Binding-site contacts:
Ligand atom C12 contacts residue B721 of chain 2.C at 1.2 Å.
Ligand atom C9 contacts residue B721 of chain 2.C at 1.1 Å.
Ligand atom C15 contacts residue THR110 of chain 2.A at 3.8 Å.
Ligand atom C6 contacts residue B721 of chain 2.C at 0.3 Å.
Ligand atom O4 contacts residue LEU8 of chain 2.A at 3.8 Å.
Ligand atom C10 contacts residue ALA99 of chain 2.A at 3.6 Å (hydrophobic).
Ligand atom C11 contacts residue ALA99 of chain 2.A at 3.8 Å (hydrophobic).
Ligand atom O4 contacts residue B721 of chain 2.C at 2.7 Å.
Ligand atom C17 contacts residue B721 of chain 2.C at 1.0 Å.
Ligand atom O2 contacts residue GLU45 of chain 2.A at 3.5 Å (salt-bridge).
Ligand atom C1 contacts residue B721 of chain 2.C at 0.7 Å.
Ligand atom C9 contacts residue ALA99 of chain 2.A at 3.8 Å (hydrophobic).
Ligand atom C15 contacts residue B721 of chain 2.C at 1.0 Å.
Ligand atom O1 contacts residue MET4 of chain 2.A at 3.8 Å.
Ligand atom O2 contacts residue MET4 of chain 2.A at 3.5 Å.
Ligand atom C20 contacts residue B721 of chain 2.C at 2.6 Å.
Ligand atom C7 contacts residue B721 of chain 2.C at 1.1 Å.
Ligand atom C18 contacts residue B721 of chain 2.C at 1.0 Å.
Ligand atom C5 contacts residue B721 of chain 2.C at 0.5 Å.
Ligand atom C10 contacts residue B721 of chain 2.C at 2.4 Å.
Ligand atom O2 contacts residue B721 of chain 2.C at 3.3 Å.
Ligand atom O4 contacts residue ALA100 of chain 2.A at 3.0 Å (h-bond).
Ligand atom C3 contacts residue B721 of chain 2.C at 0.5 Å.
Ligand atom C11 contacts residue B721 of chain 2.C at 2.1 Å.
Ligand atom C4 contacts residue LYS6 of chain 1.A at 3.9 Å.
Ligand atom C13 contacts residue B721 of chain 2.C at 0.3 Å.
Ligand atom C11 contacts residue LEU8 of chain 2.A at 3.5 Å (hydrophobic).
Ligand atom O4 contacts residue LEU101 of chain 2.A at 3.4 Å.
Ligand atom C16 contacts residue B721 of chain 2.C at 1.1 Å.
Ligand atom C14 contacts residue B721 of chain 2.C at 0.9 Å.
Ligand atom C3 contacts residue LYS6 of chain 1.A at 3.8 Å.
Ligand atom C8 contacts residue B721 of chain 2.C at 0.5 Å.
Ligand atom O1 contacts residue B721 of chain 2.C at 3.3 Å (h-bond).
Ligand atom C2 contacts residue B721 of chain 2.C at 0.3 Å.
Ligand atom C10 contacts residue LEU8 of chain 2.A at 3.4 Å (hydrophobic).
Ligand atom C19 contacts residue B721 of chain 2.C at 1.2 Å.
Ligand atom C1 contacts residue LYS6 of chain 2.A at 3.9 Å.
Ligand atom O3 contacts residue B721 of chain 2.C at 1.2 Å.
Ligand atom C4 contacts residue B721 of chain 2.C at 0.9 Å.
Ligand atom C6 contacts residue LYS6 of chain 2.A at 3.8 Å.

Sequence of chain 2.A:
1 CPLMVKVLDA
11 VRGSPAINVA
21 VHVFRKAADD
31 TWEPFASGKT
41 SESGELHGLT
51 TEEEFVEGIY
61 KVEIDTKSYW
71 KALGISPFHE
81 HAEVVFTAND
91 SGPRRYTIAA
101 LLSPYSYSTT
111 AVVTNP

The small molecule below binds the protein below.
Small molecule (SMILES): Cc1cc(OCC(=O)O)cc(C)c1Cc1ccc(O)c(C(C)C)c1

Sequence of chain 1.A:
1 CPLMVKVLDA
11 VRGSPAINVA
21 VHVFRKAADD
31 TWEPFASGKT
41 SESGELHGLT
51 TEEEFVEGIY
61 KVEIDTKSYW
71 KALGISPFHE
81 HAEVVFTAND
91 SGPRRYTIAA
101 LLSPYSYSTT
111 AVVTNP